This protein binds this small molecule.
Small molecule (SMILES): Cc1cnc(O)c(C)n1

Binding-site contacts:
Ligand atom CAH contacts residue PHE122 of chain 1.A at 3.9 Å (hydrophobic).
Ligand atom CAB contacts residue PHE105 of chain 1.A at 3.9 Å (hydrophobic).
Ligand atom NAD contacts residue ASP60 of chain 1.A at 4.5 Å.
Ligand atom OAI contacts residue PHE74 of chain 1.A at 4.1 Å.
Ligand atom CAC contacts residue PHE105 of chain 1.A at 3.7 Å (hydrophobic).
Ligand atom OAI contacts residue ASP60 of chain 1.A at 4.4 Å.
Ligand atom NAA contacts residue PHE74 of chain 1.A at 3.6 Å.
Ligand atom CAH contacts residue PHE44 of chain 1.A at 3.4 Å (hydrophobic).
Ligand atom CAG contacts residue TYR96 of chain 1.A at 3.8 Å (hydrophobic).
Ligand atom OAI contacts residue LYS31 of chain 1.A at 3.3 Å (salt-bridge).
Ligand atom CAH contacts residue ASP60 of chain 1.A at 3.5 Å.
Ligand atom CAF contacts residue LYS31 of chain 1.A at 4.1 Å.
Ligand atom CAG contacts residue PHE74 of chain 1.A at 4.2 Å (hydrophobic).
Ligand atom CAH contacts residue PHE37 of chain 1.A at 4.1 Å (hydrophobic).
Ligand atom NAA contacts residue ASP92 of chain 1.A at 3.4 Å (salt-bridge).
Ligand atom NAD contacts residue PHE44 of chain 1.A at 3.1 Å.
Ligand atom OAI contacts residue LYS107 of chain 1.A at 3.4 Å (salt-bridge).
Ligand atom CAE contacts residue LYS31 of chain 1.A at 4.0 Å.
Ligand atom CAB contacts residue PHE74 of chain 1.A at 3.3 Å (hydrophobic).
Ligand atom CAE contacts residue PHE74 of chain 1.A at 4.2 Å (hydrophobic).
Ligand atom CAB contacts residue ASP92 of chain 1.A at 3.3 Å.
Ligand atom OAI contacts residue ASP78 of chain 1.A at 4.3 Å.
Ligand atom CAF contacts residue PHE74 of chain 1.A at 3.8 Å (hydrophobic).
Ligand atom CAG contacts residue THR67 of chain 1.A at 3.7 Å.
Ligand atom CAC contacts residue ASP92 of chain 1.A at 4.5 Å.
Ligand atom NAD contacts residue PHE74 of chain 1.A at 4.2 Å.
Ligand atom CAH contacts residue LYS31 of chain 1.A at 3.1 Å.
Ligand atom NAD contacts residue PHE105 of chain 1.A at 3.9 Å.
Ligand atom CAG contacts residue PHE44 of chain 1.A at 4.2 Å (hydrophobic).
Ligand atom CAF contacts residue PHE105 of chain 1.A at 4.5 Å (hydrophobic).
Ligand atom CAE contacts residue ASP60 of chain 1.A at 3.9 Å.
Ligand atom CAG contacts residue PHE105 of chain 1.A at 3.5 Å (hydrophobic).
Ligand atom CAE contacts residue PHE44 of chain 1.A at 3.8 Å (hydrophobic).
Ligand atom CAC contacts residue PHE44 of chain 1.A at 4.1 Å (hydrophobic).
Ligand atom NAA contacts residue PHE105 of chain 1.A at 4.3 Å.
Ligand atom CAE contacts residue PHE105 of chain 1.A at 4.4 Å (hydrophobic).
Ligand atom CAC contacts residue PHE74 of chain 1.A at 3.7 Å (hydrophobic).

Sequence of chain 1.A:
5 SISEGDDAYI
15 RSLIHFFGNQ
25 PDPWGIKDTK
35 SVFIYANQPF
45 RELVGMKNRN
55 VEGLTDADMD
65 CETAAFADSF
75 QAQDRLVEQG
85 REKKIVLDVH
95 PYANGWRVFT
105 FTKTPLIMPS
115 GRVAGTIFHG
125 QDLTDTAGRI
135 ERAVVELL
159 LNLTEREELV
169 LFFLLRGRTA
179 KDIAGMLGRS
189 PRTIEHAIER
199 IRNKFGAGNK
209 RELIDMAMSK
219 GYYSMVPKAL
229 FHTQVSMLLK